Binding-site contacts:
Ligand atom C21 contacts residue GLU1034 of chain 1.I at 3.9 Å.
Ligand atom O2 contacts residue SER1084 of chain 1.I at 3.5 Å (h-bond).
Ligand atom C7 contacts residue GLN611 of chain 1.J at 3.9 Å.
Ligand atom C23 contacts residue GLU1041 of chain 1.I at 3.6 Å.
Ligand atom C7 contacts residue LYS610 of chain 1.J at 3.8 Å.
Ligand atom O5 contacts residue TRP1038 of chain 1.I at 3.5 Å (h-bond).
Ligand atom C22 contacts residue LYS1463 of chain 1.J at 3.6 Å.
Ligand atom O6 contacts residue LYS1463 of chain 1.J at 3.0 Å.
Ligand atom C23 contacts residue LYS1463 of chain 1.J at 3.5 Å.
Ligand atom C8 contacts residue GLN611 of chain 1.J at 3.2 Å.
Ligand atom C10 contacts residue GLN611 of chain 1.J at 2.9 Å.
Ligand atom N1 contacts residue GLU1041 of chain 1.I at 3.2 Å (salt-bridge).
Ligand atom O6 contacts residue GLU1034 of chain 1.I at 3.3 Å (salt-bridge).
Ligand atom O4 contacts residue SER1084 of chain 1.I at 3.0 Å.
Ligand atom C20 contacts residue VAL1037 of chain 1.I at 3.6 Å (hydrophobic).
Ligand atom O5 contacts residue GLU1041 of chain 1.I at 3.1 Å (salt-bridge).
Ligand atom C16 contacts residue GLN611 of chain 1.J at 2.8 Å.
Ligand atom O5 contacts residue LYS1463 of chain 1.J at 3.3 Å.
Ligand atom C22 contacts residue TRP1038 of chain 1.I at 3.2 Å (hydrophobic).
Ligand atom C23 contacts residue VAL1099 of chain 1.J at 3.8 Å (hydrophobic).
Ligand atom O1 contacts residue LEU619 of chain 1.J at 3.2 Å.
Ligand atom C12 contacts residue ALA1438 of chain 1.J at 3.6 Å (hydrophobic).
Ligand atom C11 contacts residue GLN611 of chain 1.J at 3.7 Å.
Ligand atom C4 contacts residue GLN611 of chain 1.J at 3.8 Å.
Ligand atom C19 contacts residue VAL1037 of chain 1.I at 3.8 Å (hydrophobic).
Ligand atom O2 contacts residue ILE1467 of chain 1.J at 3.4 Å (h-bond).
Ligand atom C9 contacts residue GLN611 of chain 1.J at 3.1 Å.
Ligand atom C16 contacts residue ILE1467 of chain 1.J at 3.3 Å (hydrophobic).
Ligand atom C15 contacts residue LYS610 of chain 1.J at 2.4 Å.
Ligand atom C9 contacts residue LEU1088 of chain 1.I at 3.8 Å (hydrophobic).
Ligand atom O1 contacts residue GLY620 of chain 1.J at 3.7 Å.
Ligand atom C14 contacts residue ALA1438 of chain 1.J at 3.5 Å (hydrophobic).
Ligand atom C13 contacts residue ALA1438 of chain 1.J at 3.7 Å (hydrophobic).
Ligand atom O3 contacts residue GLN611 of chain 1.J at 3.9 Å.
Ligand atom C23 contacts residue TRP1038 of chain 1.I at 3.6 Å (hydrophobic).
Ligand atom C8 contacts residue ILE1467 of chain 1.J at 3.8 Å (hydrophobic).
Ligand atom C20 contacts residue VAL1466 of chain 1.J at 3.5 Å (hydrophobic).
Ligand atom O6 contacts residue TRP1038 of chain 1.I at 3.1 Å (h-bond).
Ligand atom N1 contacts residue TRP1038 of chain 1.I at 3.9 Å.
Ligand atom C22 contacts residue GLU1041 of chain 1.I at 3.6 Å.

Sequence of chain 1.I:
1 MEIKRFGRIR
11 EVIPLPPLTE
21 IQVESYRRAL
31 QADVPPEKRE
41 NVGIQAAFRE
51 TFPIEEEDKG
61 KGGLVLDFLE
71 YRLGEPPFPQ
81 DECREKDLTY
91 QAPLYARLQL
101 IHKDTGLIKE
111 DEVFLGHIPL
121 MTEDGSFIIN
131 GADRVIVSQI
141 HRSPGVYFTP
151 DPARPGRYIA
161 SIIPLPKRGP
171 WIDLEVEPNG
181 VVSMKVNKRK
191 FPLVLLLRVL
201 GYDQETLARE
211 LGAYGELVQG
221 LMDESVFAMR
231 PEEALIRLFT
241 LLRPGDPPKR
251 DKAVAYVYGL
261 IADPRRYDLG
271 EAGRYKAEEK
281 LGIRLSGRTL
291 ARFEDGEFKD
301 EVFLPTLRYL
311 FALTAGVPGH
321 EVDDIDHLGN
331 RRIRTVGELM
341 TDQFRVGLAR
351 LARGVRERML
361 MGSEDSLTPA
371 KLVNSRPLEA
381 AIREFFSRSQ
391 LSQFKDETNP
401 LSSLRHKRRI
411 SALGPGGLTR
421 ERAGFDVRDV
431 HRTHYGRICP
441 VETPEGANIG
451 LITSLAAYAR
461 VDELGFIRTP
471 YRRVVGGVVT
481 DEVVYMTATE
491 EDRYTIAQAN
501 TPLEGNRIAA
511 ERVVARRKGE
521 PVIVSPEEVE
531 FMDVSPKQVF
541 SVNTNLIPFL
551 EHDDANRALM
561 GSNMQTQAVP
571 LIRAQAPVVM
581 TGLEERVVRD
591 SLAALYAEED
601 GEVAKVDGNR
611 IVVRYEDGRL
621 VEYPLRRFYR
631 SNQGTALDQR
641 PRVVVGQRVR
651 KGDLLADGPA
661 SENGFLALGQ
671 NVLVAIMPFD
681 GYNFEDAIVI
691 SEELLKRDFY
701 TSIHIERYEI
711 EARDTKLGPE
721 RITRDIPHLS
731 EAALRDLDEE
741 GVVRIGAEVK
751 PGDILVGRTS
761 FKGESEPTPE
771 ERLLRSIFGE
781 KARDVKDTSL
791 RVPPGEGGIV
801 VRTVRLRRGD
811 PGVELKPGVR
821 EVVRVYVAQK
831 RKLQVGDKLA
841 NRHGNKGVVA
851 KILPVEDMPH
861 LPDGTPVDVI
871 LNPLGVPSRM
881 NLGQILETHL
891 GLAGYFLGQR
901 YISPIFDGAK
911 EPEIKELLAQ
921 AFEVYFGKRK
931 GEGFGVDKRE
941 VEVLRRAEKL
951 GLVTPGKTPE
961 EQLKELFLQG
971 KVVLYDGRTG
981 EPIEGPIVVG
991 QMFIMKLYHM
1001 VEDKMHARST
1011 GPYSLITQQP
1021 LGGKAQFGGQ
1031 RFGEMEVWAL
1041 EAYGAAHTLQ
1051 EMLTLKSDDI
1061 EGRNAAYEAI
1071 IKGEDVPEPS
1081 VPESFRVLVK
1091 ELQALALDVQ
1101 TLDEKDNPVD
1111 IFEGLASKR

The small molecule below binds the protein below.
Small molecule (SMILES): CCCC/C(C)=C/C=C(\C)C(=O)c1c(O)cc(CCC/C=C/NC(=O)OC)oc1=O

Sequence of chain 1.J:
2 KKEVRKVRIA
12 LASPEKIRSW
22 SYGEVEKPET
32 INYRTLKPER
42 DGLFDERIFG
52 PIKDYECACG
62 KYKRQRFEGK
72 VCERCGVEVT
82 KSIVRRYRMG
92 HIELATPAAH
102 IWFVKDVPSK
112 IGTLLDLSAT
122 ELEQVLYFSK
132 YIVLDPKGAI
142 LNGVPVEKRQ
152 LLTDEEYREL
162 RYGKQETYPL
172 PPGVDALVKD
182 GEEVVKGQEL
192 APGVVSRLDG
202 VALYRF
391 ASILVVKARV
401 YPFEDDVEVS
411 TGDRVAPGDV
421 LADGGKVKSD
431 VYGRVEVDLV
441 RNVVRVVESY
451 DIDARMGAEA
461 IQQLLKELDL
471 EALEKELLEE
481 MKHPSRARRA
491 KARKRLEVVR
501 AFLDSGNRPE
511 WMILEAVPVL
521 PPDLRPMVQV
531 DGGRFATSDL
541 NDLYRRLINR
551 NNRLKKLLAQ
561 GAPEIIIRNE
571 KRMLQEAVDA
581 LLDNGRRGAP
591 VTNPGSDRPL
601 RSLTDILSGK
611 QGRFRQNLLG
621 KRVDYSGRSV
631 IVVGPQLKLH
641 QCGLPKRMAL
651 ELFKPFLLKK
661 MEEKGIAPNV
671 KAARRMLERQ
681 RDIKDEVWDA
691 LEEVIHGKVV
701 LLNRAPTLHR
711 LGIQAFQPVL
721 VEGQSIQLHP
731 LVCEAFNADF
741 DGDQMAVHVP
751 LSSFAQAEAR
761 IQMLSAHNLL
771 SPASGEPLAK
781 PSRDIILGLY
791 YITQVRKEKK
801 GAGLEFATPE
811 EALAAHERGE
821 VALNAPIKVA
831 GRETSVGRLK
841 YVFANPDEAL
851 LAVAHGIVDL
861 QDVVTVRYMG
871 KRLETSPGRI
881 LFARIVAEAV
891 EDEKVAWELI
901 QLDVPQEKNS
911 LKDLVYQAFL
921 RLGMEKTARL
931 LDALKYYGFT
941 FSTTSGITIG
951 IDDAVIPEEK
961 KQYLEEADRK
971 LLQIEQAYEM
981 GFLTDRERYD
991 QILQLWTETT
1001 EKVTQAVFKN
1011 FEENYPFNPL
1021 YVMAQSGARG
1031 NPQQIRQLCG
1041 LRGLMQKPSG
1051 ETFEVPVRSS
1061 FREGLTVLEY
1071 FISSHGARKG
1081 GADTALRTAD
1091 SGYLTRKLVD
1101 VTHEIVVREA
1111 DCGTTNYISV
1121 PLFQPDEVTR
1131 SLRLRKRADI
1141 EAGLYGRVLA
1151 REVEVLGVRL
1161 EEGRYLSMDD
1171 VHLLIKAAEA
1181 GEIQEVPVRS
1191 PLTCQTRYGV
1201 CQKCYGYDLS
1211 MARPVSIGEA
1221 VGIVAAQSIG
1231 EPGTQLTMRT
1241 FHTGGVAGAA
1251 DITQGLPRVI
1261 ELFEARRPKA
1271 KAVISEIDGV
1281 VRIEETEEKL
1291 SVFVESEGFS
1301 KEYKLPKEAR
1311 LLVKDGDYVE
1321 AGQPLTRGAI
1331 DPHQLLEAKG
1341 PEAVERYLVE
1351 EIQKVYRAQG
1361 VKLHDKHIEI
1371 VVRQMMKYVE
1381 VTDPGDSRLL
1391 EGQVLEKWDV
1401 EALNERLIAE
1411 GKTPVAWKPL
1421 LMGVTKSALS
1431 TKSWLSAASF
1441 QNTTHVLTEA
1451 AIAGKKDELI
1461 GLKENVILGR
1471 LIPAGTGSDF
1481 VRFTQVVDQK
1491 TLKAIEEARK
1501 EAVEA